Sequence of chain 31.A:
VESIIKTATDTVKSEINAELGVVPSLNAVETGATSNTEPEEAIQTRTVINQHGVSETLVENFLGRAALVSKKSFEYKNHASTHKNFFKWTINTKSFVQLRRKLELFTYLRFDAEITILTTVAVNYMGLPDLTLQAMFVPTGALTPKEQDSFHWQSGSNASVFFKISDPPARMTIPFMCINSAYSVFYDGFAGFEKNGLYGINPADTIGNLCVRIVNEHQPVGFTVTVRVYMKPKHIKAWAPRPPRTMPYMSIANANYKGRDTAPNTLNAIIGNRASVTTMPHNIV

Binding-site contacts:
Ligand atom C4 contacts residue PRO274 of chain 31.A at 4.0 Å (hydrophobic).
Ligand atom C3 contacts residue PRO274 of chain 31.A at 3.8 Å (hydrophobic).
Ligand atom O3 contacts residue PRO274 of chain 31.A at 3.8 Å.
Ligand atom O6 contacts residue ASP91 of chain 31.C at 3.1 Å.
Ligand atom C10 contacts residue PRO231 of chain 31.C at 3.8 Å (hydrophobic).
Ligand atom O7 contacts residue PRO274 of chain 31.A at 3.4 Å.
Ligand atom C4 contacts residue ASP91 of chain 31.C at 3.2 Å.
Ligand atom C6 contacts residue ASP91 of chain 31.C at 3.8 Å.
Ligand atom C11 contacts residue GLY234 of chain 31.C at 3.8 Å.
Ligand atom C4 contacts residue PRO231 of chain 31.C at 3.5 Å (hydrophobic).
Ligand atom C5 contacts residue PRO274 of chain 31.A at 4.0 Å (hydrophobic).
Ligand atom O10 contacts residue ASN275 of chain 31.A at 2.9 Å (h-bond).
Ligand atom O4 contacts residue ASP232 of chain 31.C at 2.7 Å (salt-bridge).
Ligand atom C3 contacts residue ARG95 of chain 31.C at 3.9 Å.
Ligand atom N5 contacts residue ASP232 of chain 31.C at 4.1 Å.
Ligand atom C10 contacts residue ASN275 of chain 31.A at 3.3 Å.
Ligand atom C11 contacts residue ILE233 of chain 31.C at 3.8 Å (hydrophobic).
Ligand atom O7 contacts residue ARG270 of chain 31.A at 3.8 Å.
Ligand atom O3 contacts residue GLY282 of chain 31.A at 3.4 Å.
Ligand atom C5 contacts residue PRO231 of chain 31.C at 3.7 Å (hydrophobic).
Ligand atom N5 contacts residue PRO231 of chain 31.C at 2.9 Å (h-bond).
Ligand atom C3 contacts residue ASP232 of chain 31.C at 4.0 Å.
Ligand atom C3 contacts residue ARG104 of chain 31.C at 3.8 Å.
Ligand atom O6 contacts residue PRO274 of chain 31.A at 3.7 Å.
Ligand atom O3 contacts residue ASP91 of chain 31.C at 4.0 Å.
Ligand atom C11 contacts residue ASP232 of chain 31.C at 3.8 Å.
Ligand atom N5 contacts residue ASN275 of chain 31.A at 3.6 Å (h-bond).
Ligand atom O4 contacts residue ARG95 of chain 31.C at 3.6 Å (salt-bridge).
Ligand atom C11 contacts residue PRO231 of chain 31.C at 3.7 Å (hydrophobic).
Ligand atom O1B contacts residue ARG104 of chain 31.C at 2.8 Å (salt-bridge).
Ligand atom O10 contacts residue ARG270 of chain 31.A at 3.3 Å.
Ligand atom C3 contacts residue PRO274 of chain 31.A at 4.1 Å (hydrophobic).
Ligand atom O4 contacts residue ASN275 of chain 31.A at 3.0 Å (h-bond).
Ligand atom O4 contacts residue ASP91 of chain 31.C at 2.7 Å (salt-bridge).
Ligand atom C1 contacts residue ARG104 of chain 31.C at 3.6 Å.
Ligand atom C4 contacts residue ARG104 of chain 31.C at 3.9 Å.
Ligand atom C4 contacts residue ASN275 of chain 31.A at 3.8 Å.
Ligand atom O4 contacts residue PRO231 of chain 31.C at 3.8 Å.
Ligand atom C4 contacts residue ASP232 of chain 31.C at 3.5 Å.
Ligand atom C5 contacts residue ASN275 of chain 31.A at 3.6 Å.

The small molecule below binds the protein below.
Small molecule (SMILES): CC(=O)N[C@H]1[C@H]([C@H](O)[C@H](O)CO)O[C@@](OC[C@H]2O[C@@H](O[C@H]3[C@H](O)[C@@H](O)[C@H](O)O[C@@H]3CO)[C@H](O)[C@@H](O)[C@H]2O)(C(=O)O)C[C@@H]1O

Sequence of chain 31.C:
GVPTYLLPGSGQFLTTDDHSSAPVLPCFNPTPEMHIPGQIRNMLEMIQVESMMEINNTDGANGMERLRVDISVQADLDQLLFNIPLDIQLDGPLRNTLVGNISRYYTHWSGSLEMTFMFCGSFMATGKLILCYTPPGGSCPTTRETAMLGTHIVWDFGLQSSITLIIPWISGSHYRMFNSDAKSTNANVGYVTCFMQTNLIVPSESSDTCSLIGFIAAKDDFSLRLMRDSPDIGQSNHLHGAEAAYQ